Sequence of chain 1.E:
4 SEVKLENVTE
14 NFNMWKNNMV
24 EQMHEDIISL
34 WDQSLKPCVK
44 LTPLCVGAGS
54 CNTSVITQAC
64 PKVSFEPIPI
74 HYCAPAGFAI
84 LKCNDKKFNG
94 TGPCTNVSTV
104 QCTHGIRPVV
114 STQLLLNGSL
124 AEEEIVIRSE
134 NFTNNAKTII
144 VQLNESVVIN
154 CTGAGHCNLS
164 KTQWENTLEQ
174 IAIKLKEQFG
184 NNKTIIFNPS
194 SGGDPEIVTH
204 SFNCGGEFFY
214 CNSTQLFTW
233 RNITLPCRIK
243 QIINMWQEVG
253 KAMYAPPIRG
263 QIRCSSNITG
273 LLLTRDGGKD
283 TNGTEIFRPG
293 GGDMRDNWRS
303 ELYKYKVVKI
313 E

The protein below binds the small molecule below.
Small molecule (SMILES): CC(=O)N[C@@H]1[C@@H](O)[C@H](O)[C@@H](CO)O[C@H]1O

Binding-site contacts:
Ligand atom C2 contacts residue GLU126 of chain 1.E at 3.8 Å.
Ligand atom C1 contacts residue GLU126 of chain 1.E at 3.4 Å.
Ligand atom C6 contacts residue GLU127 of chain 1.E at 3.9 Å.
Ligand atom N2 contacts residue ASN147 of chain 1.E at 2.8 Å (h-bond).
Ligand atom C2 contacts residue GLU127 of chain 1.E at 4.4 Å.
Ligand atom N2 contacts residue GLU126 of chain 1.E at 3.8 Å.
Ligand atom C1 contacts residue ILE128 of chain 1.E at 4.1 Å (hydrophobic).
Ligand atom C4 contacts residue ASN147 of chain 1.E at 3.7 Å.
Ligand atom C5 contacts residue GLU127 of chain 1.E at 4.0 Å.
Ligand atom C6 contacts residue GLN173 of chain 1.E at 3.1 Å.
Ligand atom C7 contacts residue GLU126 of chain 1.E at 3.1 Å.
Ligand atom C5 contacts residue GLN173 of chain 1.E at 4.3 Å.
Ligand atom O5 contacts residue GLU126 of chain 1.E at 4.2 Å.
Ligand atom O7 contacts residue GLU125 of chain 1.E at 3.4 Å (salt-bridge).
Ligand atom C7 contacts residue GLU125 of chain 1.E at 4.4 Å.
Ligand atom O4 contacts residue GLN173 of chain 1.E at 4.4 Å.
Ligand atom C5 contacts residue ASN147 of chain 1.E at 3.0 Å.
Ligand atom O7 contacts residue GLU126 of chain 1.E at 2.6 Å (salt-bridge).
Ligand atom O6 contacts residue ILE128 of chain 1.E at 3.5 Å.
Ligand atom C7 contacts residue ASN147 of chain 1.E at 3.6 Å.
Ligand atom O6 contacts residue LYS177 of chain 1.E at 4.5 Å.
Ligand atom O6 contacts residue GLU127 of chain 1.E at 3.7 Å.
Ligand atom C8 contacts residue GLU126 of chain 1.E at 3.8 Å.
Ligand atom C3 contacts residue ASN147 of chain 1.E at 3.1 Å.
Ligand atom C1 contacts residue GLU127 of chain 1.E at 3.4 Å.
Ligand atom O5 contacts residue ASN147 of chain 1.E at 2.4 Å (h-bond).
Ligand atom C6 contacts residue ASN147 of chain 1.E at 4.3 Å.
Ligand atom C2 contacts residue ASN147 of chain 1.E at 2.5 Å.
Ligand atom O5 contacts residue ILE128 of chain 1.E at 3.5 Å (h-bond).
Ligand atom O5 contacts residue GLU127 of chain 1.E at 2.9 Å.
Ligand atom O7 contacts residue ASN147 of chain 1.E at 3.7 Å.
Ligand atom O6 contacts residue GLN173 of chain 1.E at 3.4 Å (h-bond).
Ligand atom C1 contacts residue ASN147 of chain 1.E at 1.4 Å.
Ligand atom O3 contacts residue ASN147 of chain 1.E at 4.3 Å.